Binding-site contacts:
Ligand atom C3 contacts residue THR255 of chain 1.A at 4.4 Å.
Ligand atom C7 contacts residue ASN253 of chain 1.A at 3.4 Å.
Ligand atom N2 contacts residue SER59 of chain 1.B at 4.1 Å.
Ligand atom C3 contacts residue ASN253 of chain 1.A at 3.8 Å.
Ligand atom C8 contacts residue SER59 of chain 1.B at 4.0 Å.
Ligand atom C4 contacts residue ASN253 of chain 1.A at 4.2 Å.
Ligand atom C2 contacts residue ASN253 of chain 1.A at 2.5 Å.
Ligand atom O7 contacts residue SER59 of chain 1.B at 3.8 Å.
Ligand atom O7 contacts residue MET240 of chain 1.A at 4.3 Å.
Ligand atom O5 contacts residue ASN253 of chain 1.A at 2.4 Å (h-bond).
Ligand atom C8 contacts residue ASN253 of chain 1.A at 4.5 Å.
Ligand atom C1 contacts residue ASN253 of chain 1.A at 1.4 Å.
Ligand atom O3 contacts residue THR60 of chain 1.B at 3.1 Å (h-bond).
Ligand atom C5 contacts residue THR255 of chain 1.A at 3.6 Å.
Ligand atom C7 contacts residue SER59 of chain 1.B at 3.7 Å.
Ligand atom C8 contacts residue MET240 of chain 1.A at 3.3 Å (hydrophobic).
Ligand atom O3 contacts residue SER59 of chain 1.B at 2.8 Å (h-bond).
Ligand atom C7 contacts residue MET240 of chain 1.A at 4.1 Å (hydrophobic).
Ligand atom N2 contacts residue ASN253 of chain 1.A at 2.9 Å (h-bond).
Ligand atom C6 contacts residue THR255 of chain 1.A at 4.5 Å.
Ligand atom C1 contacts residue THR255 of chain 1.A at 3.2 Å.
Ligand atom O5 contacts residue THR255 of chain 1.A at 3.6 Å (h-bond).
Ligand atom C4 contacts residue THR60 of chain 1.B at 4.3 Å.
Ligand atom C3 contacts residue SER59 of chain 1.B at 4.1 Å.
Ligand atom C2 contacts residue THR255 of chain 1.A at 4.3 Å.
Ligand atom O7 contacts residue ASN253 of chain 1.A at 3.5 Å (h-bond).
Ligand atom O4 contacts residue THR60 of chain 1.B at 3.7 Å.
Ligand atom C5 contacts residue ASN253 of chain 1.A at 3.7 Å.
Ligand atom C3 contacts residue THR60 of chain 1.B at 4.2 Å.

Sequence of chain 1.B:
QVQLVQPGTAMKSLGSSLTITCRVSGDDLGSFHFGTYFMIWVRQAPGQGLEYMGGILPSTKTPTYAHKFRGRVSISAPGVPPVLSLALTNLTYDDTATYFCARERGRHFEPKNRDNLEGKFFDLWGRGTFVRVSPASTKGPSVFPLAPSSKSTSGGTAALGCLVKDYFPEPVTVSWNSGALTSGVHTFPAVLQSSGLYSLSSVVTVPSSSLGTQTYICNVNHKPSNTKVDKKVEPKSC

Sequence of chain 1.A:
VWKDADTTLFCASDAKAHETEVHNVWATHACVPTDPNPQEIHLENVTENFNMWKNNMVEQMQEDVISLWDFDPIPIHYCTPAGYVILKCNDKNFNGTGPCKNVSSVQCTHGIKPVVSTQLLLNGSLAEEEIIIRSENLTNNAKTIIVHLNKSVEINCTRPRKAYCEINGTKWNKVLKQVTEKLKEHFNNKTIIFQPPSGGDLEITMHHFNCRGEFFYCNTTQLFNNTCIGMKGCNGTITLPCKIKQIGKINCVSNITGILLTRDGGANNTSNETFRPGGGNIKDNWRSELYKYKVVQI

The protein below binds the small molecule below.
Small molecule (SMILES): CC(=O)N[C@@H]1[C@@H](O)[C@H](O)[C@@H](CO)O[C@H]1O